Sequence of chain 1.OC:
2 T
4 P

The protein below binds the small molecule below.
Small molecule (SMILES): CCN(CC)CCS(=O)(=O)[C@@H]1CCN2C(=O)c3coc(n3)CC(=O)C[C@H](O)/C=C(C)/C=C/CNC(=O)/C=C/[C@@H](C)[C@@H](C(C)C)OC(=O)[C@@H]12

Binding-site contacts:
Ligand atom C46 contacts residue DBB3 of chain 1.OC at 4.4 Å.
Ligand atom C31 contacts residue DBB3 of chain 1.OC at 4.0 Å.
Ligand atom N25 contacts residue DBB3 of chain 1.OC at 4.4 Å.